Sequence of chain 1.E:
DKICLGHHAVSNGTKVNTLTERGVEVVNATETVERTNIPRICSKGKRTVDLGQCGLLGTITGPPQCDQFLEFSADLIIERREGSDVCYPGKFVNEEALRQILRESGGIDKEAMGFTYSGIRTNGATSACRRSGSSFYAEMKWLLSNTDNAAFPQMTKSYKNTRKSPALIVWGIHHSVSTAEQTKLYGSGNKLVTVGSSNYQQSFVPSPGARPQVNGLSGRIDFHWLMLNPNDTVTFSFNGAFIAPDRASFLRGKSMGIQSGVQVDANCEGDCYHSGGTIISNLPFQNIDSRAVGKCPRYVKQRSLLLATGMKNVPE

Binding-site contacts:
Ligand atom O5 contacts residue ASN16 of chain 1.E at 2.5 Å (h-bond).
Ligand atom C3 contacts residue NAG1 of chain 1.P at 4.0 Å.
Ligand atom N2 contacts residue ASN32 of chain 1.E at 3.9 Å.
Ligand atom C3 contacts residue ASN16 of chain 1.E at 4.2 Å.
Ligand atom N2 contacts residue ASN16 of chain 1.E at 3.3 Å (h-bond).
Ligand atom N2 contacts residue VAL31 of chain 1.E at 4.5 Å.
Ligand atom C5 contacts residue ASN16 of chain 1.E at 3.9 Å.
Ligand atom C7 contacts residue ASN32 of chain 1.E at 3.2 Å.
Ligand atom C1 contacts residue ASN16 of chain 1.E at 1.5 Å.
Ligand atom C4 contacts residue NAG1 of chain 1.P at 4.5 Å.
Ligand atom C8 contacts residue ALA33 of chain 1.E at 4.0 Å (hydrophobic).
Ligand atom C8 contacts residue THR18 of chain 1.E at 3.5 Å.
Ligand atom O4 contacts residue NAG1 of chain 1.P at 3.9 Å.
Ligand atom O7 contacts residue ASN32 of chain 1.E at 3.5 Å (h-bond).
Ligand atom C2 contacts residue ASN16 of chain 1.E at 2.8 Å.
Ligand atom C8 contacts residue ASN32 of chain 1.E at 2.8 Å.
Ligand atom O3 contacts residue ASN32 of chain 1.E at 4.1 Å.
Ligand atom O3 contacts residue NAG1 of chain 1.P at 3.5 Å (h-bond).

A small-molecule ligand and the protein it binds are described below.
Small molecule (SMILES): CC(=O)N[C@H]1[C@H](O[C@H]2[C@H](O)[C@@H](NC(C)=O)CO[C@@H]2CO[C@@H]2O[C@@H](C)[C@@H](O)[C@@H](O)[C@@H]2O)O[C@H](CO)[C@@H](O[C@@H]2O[C@H](CO)[C@@H](O)[C@H](O)[C@@H]2O)[C@@H]1O